Binding-site contacts:
Ligand atom CA contacts residue ALA219 of chain 1.F at 4.4 Å (hydrophobic).
Ligand atom CB contacts residue ILE220 of chain 1.F at 3.7 Å (hydrophobic).
Ligand atom O contacts residue ALA202 of chain 1.F at 3.3 Å.
Ligand atom O contacts residue HIS97 of chain 1.F at 2.7 Å (h-bond).
Ligand atom CB contacts residue ALA222 of chain 1.F at 4.2 Å (hydrophobic).
Ligand atom C contacts residue ALA219 of chain 1.F at 4.5 Å (hydrophobic).
Ligand atom CA contacts residue ILE220 of chain 1.F at 4.5 Å (hydrophobic).
Ligand atom N contacts residue ILE220 of chain 1.F at 4.4 Å.
Ligand atom C contacts residue ALA219 of chain 1.F at 4.4 Å (hydrophobic).
Ligand atom C contacts residue HIS97 of chain 1.F at 3.1 Å.
Ligand atom CA contacts residue ALA219 of chain 1.F at 4.1 Å (hydrophobic).
Ligand atom N contacts residue THR218 of chain 1.F at 4.3 Å.
Ligand atom N contacts residue ILE220 of chain 1.F at 4.3 Å.
Ligand atom CB contacts residue ILE220 of chain 1.F at 3.9 Å (hydrophobic).
Ligand atom C contacts residue ILE220 of chain 1.F at 4.2 Å (hydrophobic).
Ligand atom O contacts residue THR218 of chain 1.F at 3.5 Å (h-bond).
Ligand atom C contacts residue ALA202 of chain 1.F at 4.2 Å (hydrophobic).
Ligand atom C contacts residue THR218 of chain 1.F at 3.2 Å.
Ligand atom CA contacts residue THR218 of chain 1.F at 3.7 Å.
Ligand atom O contacts residue ILE220 of chain 1.F at 4.2 Å.
Ligand atom CB contacts residue THR218 of chain 1.F at 3.4 Å.
Ligand atom CB contacts residue ALA219 of chain 1.F at 3.5 Å (hydrophobic).
Ligand atom N contacts residue ALA219 of chain 1.F at 3.7 Å.

This protein binds this small molecule.
Small molecule (SMILES): C[C@H](N)C(=O)N[C@@H](C)C(=O)N[C@@H](C)C(=O)N[C@@H](C)C(=O)N[C@@H](C)C=O

Sequence of chain 1.F:
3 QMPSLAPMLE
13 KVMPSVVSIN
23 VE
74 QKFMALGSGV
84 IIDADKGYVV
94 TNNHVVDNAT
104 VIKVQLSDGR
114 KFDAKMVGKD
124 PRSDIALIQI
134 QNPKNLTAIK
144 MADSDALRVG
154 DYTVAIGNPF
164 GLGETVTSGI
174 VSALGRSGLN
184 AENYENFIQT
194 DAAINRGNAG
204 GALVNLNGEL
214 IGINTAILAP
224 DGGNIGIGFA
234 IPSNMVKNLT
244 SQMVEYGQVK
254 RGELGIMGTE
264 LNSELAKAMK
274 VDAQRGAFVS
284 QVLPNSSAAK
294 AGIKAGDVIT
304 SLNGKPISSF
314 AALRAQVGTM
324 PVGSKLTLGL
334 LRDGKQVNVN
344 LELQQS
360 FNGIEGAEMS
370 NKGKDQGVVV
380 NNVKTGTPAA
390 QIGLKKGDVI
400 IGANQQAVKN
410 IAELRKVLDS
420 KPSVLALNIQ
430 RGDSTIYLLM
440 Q